Sequence of chain 22.A:
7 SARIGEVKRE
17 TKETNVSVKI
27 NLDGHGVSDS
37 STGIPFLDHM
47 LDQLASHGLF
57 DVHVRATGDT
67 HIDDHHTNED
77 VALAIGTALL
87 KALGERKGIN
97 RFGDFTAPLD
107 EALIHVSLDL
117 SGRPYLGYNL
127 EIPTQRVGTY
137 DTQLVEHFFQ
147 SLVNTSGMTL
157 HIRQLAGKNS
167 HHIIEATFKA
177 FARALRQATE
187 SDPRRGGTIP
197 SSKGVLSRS

Sequence of chain 2.A:
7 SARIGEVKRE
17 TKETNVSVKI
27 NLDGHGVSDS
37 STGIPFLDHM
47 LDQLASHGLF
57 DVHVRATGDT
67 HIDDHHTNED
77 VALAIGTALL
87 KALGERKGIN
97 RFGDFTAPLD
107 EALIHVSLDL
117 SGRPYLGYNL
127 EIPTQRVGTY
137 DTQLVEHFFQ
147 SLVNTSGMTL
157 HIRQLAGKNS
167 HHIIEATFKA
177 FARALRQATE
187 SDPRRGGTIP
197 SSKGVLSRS

Binding-site contacts:
Ligand atom C5 contacts residue HIS72 of chain 2.A at 3.8 Å.
Ligand atom O11 contacts residue LYS175 of chain 22.A at 2.7 Å (salt-bridge).
Ligand atom C3 contacts residue MN1 of chain 14.B at 3.2 Å.
Ligand atom C7 contacts residue GLU19 of chain 2.A at 3.5 Å.
Ligand atom N1 contacts residue HIS167 of chain 22.A at 3.3 Å (h-bond).
Ligand atom N2 contacts residue HIS72 of chain 2.A at 3.7 Å.
Ligand atom C5 contacts residue HIS167 of chain 22.A at 3.4 Å.
Ligand atom P9 contacts residue SER197 of chain 14.A at 3.7 Å.
Ligand atom N1 contacts residue GLU171 of chain 22.A at 3.3 Å (salt-bridge).
Ligand atom C3 contacts residue GLU75 of chain 2.A at 3.2 Å.
Ligand atom N4 contacts residue HIS71 of chain 2.A at 3.0 Å (h-bond).
Ligand atom N4 contacts residue GLU75 of chain 2.A at 3.0 Å (salt-bridge).
Ligand atom P9 contacts residue ARG97 of chain 14.A at 3.7 Å.
Ligand atom O13 contacts residue GLU171 of chain 22.A at 3.2 Å (salt-bridge).
Ligand atom C5 contacts residue MN1 of chain 14.B at 3.3 Å.
Ligand atom C5 contacts residue HIS71 of chain 2.A at 3.2 Å.
Ligand atom C7 contacts residue MN1 of chain 14.C at 3.3 Å.
Ligand atom C5 contacts residue MN1 of chain 14.C at 3.3 Å.
Ligand atom O10 contacts residue SER197 of chain 14.A at 2.6 Å (h-bond).
Ligand atom O10 contacts residue ARG97 of chain 14.A at 2.8 Å (salt-bridge).
Ligand atom C8 contacts residue GLU171 of chain 22.A at 3.6 Å.
Ligand atom O11 contacts residue ARG119 of chain 14.A at 3.0 Å (salt-bridge).
Ligand atom O11 contacts residue ARG97 of chain 14.A at 2.9 Å (salt-bridge).
Ligand atom N2 contacts residue MN1 of chain 14.C at 3.4 Å.
Ligand atom N1 contacts residue MN1 of chain 14.C at 2.3 Å.
Ligand atom C7 contacts residue GLU171 of chain 22.A at 3.1 Å.
Ligand atom C6 contacts residue MN1 of chain 14.C at 3.7 Å.
Ligand atom O13 contacts residue HIS45 of chain 22.A at 3.1 Å (h-bond).
Ligand atom C5 contacts residue HIS168 of chain 22.A at 3.8 Å.
Ligand atom C8 contacts residue SER198 of chain 14.A at 3.8 Å.
Ligand atom O13 contacts residue MN1 of chain 14.C at 2.3 Å.
Ligand atom O13 contacts residue HIS72 of chain 2.A at 3.2 Å (h-bond).
Ligand atom N1 contacts residue HIS72 of chain 2.A at 3.1 Å (h-bond).
Ligand atom N4 contacts residue MN1 of chain 14.B at 2.2 Å.
Ligand atom O13 contacts residue GLU19 of chain 2.A at 2.8 Å (salt-bridge).
Ligand atom O12 contacts residue ARG119 of chain 14.A at 2.8 Å (salt-bridge).
Ligand atom N4 contacts residue HIS168 of chain 22.A at 3.4 Å (h-bond).
Ligand atom C8 contacts residue GLU19 of chain 2.A at 3.6 Å.
Ligand atom O12 contacts residue LYS199 of chain 14.A at 2.7 Å (salt-bridge).
Ligand atom C6 contacts residue GLU19 of chain 2.A at 3.5 Å.

This small molecule binds to this protein.
Small molecule (SMILES): O=P(O)(O)C[C@H](O)Cn1cncn1

Sequence of chain 14.A:
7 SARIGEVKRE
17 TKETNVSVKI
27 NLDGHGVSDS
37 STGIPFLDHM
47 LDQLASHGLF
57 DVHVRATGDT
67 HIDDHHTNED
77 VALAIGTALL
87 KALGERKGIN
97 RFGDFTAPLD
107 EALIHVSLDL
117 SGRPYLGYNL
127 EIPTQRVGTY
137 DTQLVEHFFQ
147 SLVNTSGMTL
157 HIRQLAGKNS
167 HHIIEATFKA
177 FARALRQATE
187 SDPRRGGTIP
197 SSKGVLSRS